Binding-site contacts:
Ligand atom C5 contacts residue LEU124 of chain 2.A at 4.3 Å (hydrophobic).
Ligand atom C5 contacts residue PHE74 of chain 2.A at 4.4 Å (hydrophobic).
Ligand atom C5 contacts residue ALA128 of chain 2.A at 4.2 Å (hydrophobic).
Ligand atom C1 contacts residue PHE73 of chain 2.A at 4.1 Å (hydrophobic).
Ligand atom C3 contacts residue ALA128 of chain 2.A at 4.2 Å (hydrophobic).
Ligand atom C6 contacts residue ALA128 of chain 2.A at 4.2 Å (hydrophobic).
Ligand atom C4 contacts residue ALA128 of chain 2.A at 3.8 Å (hydrophobic).
Ligand atom C3 contacts residue PHE74 of chain 2.A at 4.4 Å (hydrophobic).
Ligand atom C1 contacts residue ALA128 of chain 2.A at 4.1 Å (hydrophobic).
Ligand atom C4 contacts residue LEU124 of chain 2.A at 3.7 Å (hydrophobic).
Ligand atom C8 contacts residue LEU124 of chain 2.A at 4.2 Å (hydrophobic).
Ligand atom C2 contacts residue PHE74 of chain 2.A at 4.4 Å (hydrophobic).
Ligand atom C4 contacts residue PHE74 of chain 2.A at 3.8 Å (hydrophobic).
Ligand atom C6 contacts residue LEU124 of chain 2.A at 3.6 Å (hydrophobic).
Ligand atom C4 contacts residue GLY125 of chain 2.A at 4.2 Å.
Ligand atom C7 contacts residue LEU124 of chain 2.A at 4.4 Å (hydrophobic).
Ligand atom C7 contacts residue ALA128 of chain 2.A at 4.2 Å (hydrophobic).
Ligand atom C2 contacts residue GLY125 of chain 2.A at 4.3 Å.
Ligand atom C2 contacts residue PHE73 of chain 2.A at 3.3 Å (hydrophobic).
Ligand atom C8 contacts residue ALA128 of chain 2.A at 4.4 Å (hydrophobic).
Ligand atom C2 contacts residue ALA128 of chain 2.A at 3.8 Å (hydrophobic).
Ligand atom C9 contacts residue ALA128 of chain 2.A at 4.3 Å (hydrophobic).

Sequence of chain 2.A:
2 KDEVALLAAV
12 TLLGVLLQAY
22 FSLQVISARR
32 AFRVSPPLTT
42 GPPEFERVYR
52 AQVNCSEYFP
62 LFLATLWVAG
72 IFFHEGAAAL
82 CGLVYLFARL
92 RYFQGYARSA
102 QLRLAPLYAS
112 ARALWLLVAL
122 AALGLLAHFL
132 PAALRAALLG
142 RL

This protein binds this small molecule.
Small molecule (SMILES): CCCCCCCCCCCC[Se][C@@H]1O[C@H](CO)[C@@H](O[C@H]2O[C@H](CO)[C@@H](O)[C@H](O)[C@H]2O)[C@H](O)[C@H]1O